Binding-site contacts:
Ligand atom N2 contacts residue ILE65 of chain 1.G at 4.4 Å.
Ligand atom C1 contacts residue ASN66 of chain 1.G at 1.4 Å.
Ligand atom O5 contacts residue ASN66 of chain 1.G at 2.2 Å (h-bond).
Ligand atom C7 contacts residue ASN66 of chain 1.G at 4.0 Å.
Ligand atom C3 contacts residue ASN66 of chain 1.G at 3.6 Å.
Ligand atom C2 contacts residue ASN66 of chain 1.G at 2.2 Å.
Ligand atom C4 contacts residue ASN66 of chain 1.G at 4.0 Å.
Ligand atom N2 contacts residue PRO64 of chain 1.G at 4.3 Å.
Ligand atom C8 contacts residue GLN87 of chain 1.G at 4.5 Å.
Ligand atom C7 contacts residue PRO64 of chain 1.G at 3.8 Å (hydrophobic).
Ligand atom N2 contacts residue ASN66 of chain 1.G at 2.8 Å (h-bond).
Ligand atom O7 contacts residue PRO64 of chain 1.G at 3.9 Å.
Ligand atom O7 contacts residue ASN66 of chain 1.G at 4.3 Å.
Ligand atom C5 contacts residue ASN66 of chain 1.G at 3.5 Å.
Ligand atom C8 contacts residue PRO64 of chain 1.G at 3.4 Å (hydrophobic).

Sequence of chain 1.G:
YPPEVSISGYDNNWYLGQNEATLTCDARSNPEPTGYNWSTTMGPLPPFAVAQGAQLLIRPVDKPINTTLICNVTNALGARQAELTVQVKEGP

A small-molecule ligand and the protein it binds are described below.
Small molecule (SMILES): CC(=O)N[C@H]1[C@H](O[C@H]2[C@H](O)[C@@H](NC(C)=O)CO[C@@H]2CO[C@@H]2O[C@@H](C)[C@@H](O)[C@@H](O)[C@@H]2O)O[C@H](CO)[C@@H](O[C@@H]2O[C@H](CO)[C@@H](O)[C@H](O)[C@@H]2O)[C@@H]1O